Binding-site contacts:
Ligand atom C2 contacts residue PRO312 of chain 1.G at 4.1 Å (hydrophobic).
Ligand atom C5 contacts residue GLU313 of chain 1.G at 4.1 Å.
Ligand atom C1 contacts residue GLU313 of chain 1.G at 4.0 Å.
Ligand atom O contacts residue ALA150 of chain 1.G at 4.0 Å.
Ligand atom N2 contacts residue ALA150 of chain 1.G at 3.8 Å.
Ligand atom BR1 contacts residue VAL49 of chain 1.H at 3.9 Å.
Ligand atom C8 contacts residue PRO51 of chain 1.H at 3.8 Å (hydrophobic).
Ligand atom C18 contacts residue IMP1 of chain 1.U at 4.1 Å.
Ligand atom O2 contacts residue IMP1 of chain 1.U at 3.9 Å.
Ligand atom C15 contacts residue GLY289 of chain 1.G at 4.0 Å.
Ligand atom C3 contacts residue LEU310 of chain 1.G at 4.1 Å (hydrophobic).
Ligand atom N1 contacts residue GLU313 of chain 1.G at 2.9 Å (salt-bridge).
Ligand atom C9 contacts residue TYR342 of chain 1.H at 4.0 Å (hydrophobic).
Ligand atom C10 contacts residue TYR342 of chain 1.H at 3.5 Å (hydrophobic).
Ligand atom O contacts residue LEU310 of chain 1.G at 4.0 Å.
Ligand atom C10 contacts residue PRO51 of chain 1.H at 4.1 Å (hydrophobic).
Ligand atom C7 contacts residue PRO51 of chain 1.H at 3.9 Å (hydrophobic).
Ligand atom BR1 contacts residue HIS151 of chain 1.G at 3.7 Å.
Ligand atom C15 contacts residue MET288 of chain 1.G at 4.0 Å (hydrophobic).
Ligand atom C4 contacts residue LEU310 of chain 1.G at 4.0 Å (hydrophobic).
Ligand atom C5 contacts residue ALA150 of chain 1.G at 3.7 Å (hydrophobic).
Ligand atom C4 contacts residue GLU313 of chain 1.G at 3.4 Å.
Ligand atom C9 contacts residue ALA338 of chain 1.H at 4.0 Å (hydrophobic).
Ligand atom N2 contacts residue GLU313 of chain 1.G at 2.9 Å (salt-bridge).
Ligand atom C6 contacts residue ALA150 of chain 1.G at 4.0 Å (hydrophobic).
Ligand atom C13 contacts residue MET294 of chain 1.G at 3.5 Å (hydrophobic).
Ligand atom C8 contacts residue HIS151 of chain 1.G at 4.0 Å.
Ligand atom C13 contacts residue GLY289 of chain 1.G at 3.8 Å.
Ligand atom C14 contacts residue MET294 of chain 1.G at 3.6 Å (hydrophobic).
Ligand atom C2 contacts residue GLU313 of chain 1.G at 3.7 Å.
Ligand atom C4 contacts residue ALA150 of chain 1.G at 4.0 Å (hydrophobic).
Ligand atom C12 contacts residue GLY289 of chain 1.G at 4.0 Å.
Ligand atom C19 contacts residue IMP1 of chain 1.U at 3.4 Å.
Ligand atom C9 contacts residue PRO51 of chain 1.H at 3.9 Å (hydrophobic).
Ligand atom C2 contacts residue VAL311 of chain 1.G at 3.3 Å (hydrophobic).
Ligand atom BR1 contacts residue GLY341 of chain 1.H at 3.9 Å.
Ligand atom C14 contacts residue GLY289 of chain 1.G at 3.8 Å.
Ligand atom C19 contacts residue ALA150 of chain 1.G at 4.0 Å (hydrophobic).
Ligand atom C14 contacts residue MET288 of chain 1.G at 3.6 Å (hydrophobic).
Ligand atom C2 contacts residue GLY289 of chain 1.G at 3.9 Å.

This protein binds this small molecule.
Small molecule (SMILES): C/C(=N\O)c1cccc(C(C)(C)NC(=O)Nc2ccc(Br)cc2)c1

Sequence of chain 1.G:
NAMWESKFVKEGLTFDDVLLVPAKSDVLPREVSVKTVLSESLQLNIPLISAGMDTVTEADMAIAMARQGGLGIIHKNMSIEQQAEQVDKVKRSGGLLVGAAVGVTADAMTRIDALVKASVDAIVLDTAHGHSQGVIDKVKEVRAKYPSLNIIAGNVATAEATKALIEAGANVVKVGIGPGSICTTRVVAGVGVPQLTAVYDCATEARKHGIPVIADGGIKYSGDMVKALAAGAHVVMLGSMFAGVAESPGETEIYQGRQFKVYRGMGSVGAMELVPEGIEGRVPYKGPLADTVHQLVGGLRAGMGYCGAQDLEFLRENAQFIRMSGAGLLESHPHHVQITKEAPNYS

Sequence of chain 1.H:
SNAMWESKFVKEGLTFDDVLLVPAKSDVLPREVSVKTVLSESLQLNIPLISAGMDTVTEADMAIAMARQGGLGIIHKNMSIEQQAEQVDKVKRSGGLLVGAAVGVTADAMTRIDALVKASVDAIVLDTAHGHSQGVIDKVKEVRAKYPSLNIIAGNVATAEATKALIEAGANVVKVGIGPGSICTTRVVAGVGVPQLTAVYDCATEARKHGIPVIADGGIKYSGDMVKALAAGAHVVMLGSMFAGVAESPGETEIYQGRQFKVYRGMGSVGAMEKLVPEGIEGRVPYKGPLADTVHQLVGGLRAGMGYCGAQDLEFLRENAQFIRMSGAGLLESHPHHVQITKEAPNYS